Sequence of chain 1.C:
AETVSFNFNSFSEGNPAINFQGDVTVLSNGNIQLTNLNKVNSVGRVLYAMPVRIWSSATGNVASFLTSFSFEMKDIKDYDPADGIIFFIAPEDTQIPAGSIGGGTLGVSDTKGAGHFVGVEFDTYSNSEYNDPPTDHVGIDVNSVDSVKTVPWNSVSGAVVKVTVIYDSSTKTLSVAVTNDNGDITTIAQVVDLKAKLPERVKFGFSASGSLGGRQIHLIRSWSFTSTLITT

A protein and the small-molecule ligand that binds it are described below.
Small molecule (SMILES): CC(=O)N[C@@H]1[C@@H](O[C@@H]2O[C@H](CO)[C@H](O)[C@H](O)[C@H]2O)[C@@H](O)[C@@H](CO)O[C@H]1O

Binding-site contacts:
Ligand atom O4 contacts residue SER211 of chain 1.C at 3.1 Å (h-bond).
Ligand atom C4 contacts residue ALA82 of chain 1.C at 4.0 Å (hydrophobic).
Ligand atom O4 contacts residue LEU212 of chain 1.C at 3.0 Å (h-bond).
Ligand atom O3 contacts residue GLY104 of chain 1.C at 2.9 Å (h-bond).
Ligand atom C4 contacts residue ASP83 of chain 1.C at 3.0 Å.
Ligand atom O3 contacts residue SER211 of chain 1.C at 3.2 Å (h-bond).
Ligand atom C6 contacts residue ASP80 of chain 1.C at 4.1 Å.
Ligand atom O6 contacts residue TYR125 of chain 1.C at 3.5 Å.
Ligand atom O3 contacts residue GLY103 of chain 1.C at 3.5 Å.
Ligand atom C4 contacts residue TYR125 of chain 1.C at 3.9 Å (hydrophobic).
Ligand atom C4 contacts residue SER211 of chain 1.C at 3.6 Å.
Ligand atom C6 contacts residue GLY213 of chain 1.C at 3.8 Å.
Ligand atom O4 contacts residue SER211 of chain 1.C at 2.8 Å (h-bond).
Ligand atom C5 contacts residue SER211 of chain 1.C at 3.5 Å.
Ligand atom O2 contacts residue GLU129 of chain 1.C at 4.0 Å.
Ligand atom C4 contacts residue GLY213 of chain 1.C at 3.8 Å.
Ligand atom C6 contacts residue TYR125 of chain 1.C at 3.5 Å (hydrophobic).
Ligand atom O4 contacts residue GLY213 of chain 1.C at 2.8 Å (h-bond).
Ligand atom C3 contacts residue TYR125 of chain 1.C at 3.9 Å (hydrophobic).
Ligand atom O4 contacts residue GLY214 of chain 1.C at 4.0 Å.
Ligand atom O4 contacts residue GLY214 of chain 1.C at 4.2 Å.
Ligand atom C1 contacts residue SER211 of chain 1.C at 3.4 Å.
Ligand atom O2 contacts residue ASN127 of chain 1.C at 3.9 Å.
Ligand atom O4 contacts residue GLY103 of chain 1.C at 4.2 Å.
Ligand atom C5 contacts residue TYR125 of chain 1.C at 3.7 Å (hydrophobic).
Ligand atom O3 contacts residue ASN127 of chain 1.C at 2.8 Å (h-bond).
Ligand atom C2 contacts residue SER211 of chain 1.C at 3.7 Å.
Ligand atom C4 contacts residue SER211 of chain 1.C at 3.7 Å.
Ligand atom O5 contacts residue SER211 of chain 1.C at 2.7 Å (h-bond).
Ligand atom C6 contacts residue SER211 of chain 1.C at 3.9 Å.
Ligand atom C3 contacts residue SER211 of chain 1.C at 4.1 Å.
Ligand atom C6 contacts residue GLY214 of chain 1.C at 3.8 Å.
Ligand atom O6 contacts residue ASP80 of chain 1.C at 3.5 Å (salt-bridge).
Ligand atom C3 contacts residue ASP83 of chain 1.C at 3.4 Å.
Ligand atom O6 contacts residue LEU212 of chain 1.C at 4.1 Å.
Ligand atom O3 contacts residue ASP83 of chain 1.C at 2.7 Å (salt-bridge).
Ligand atom O4 contacts residue ALA82 of chain 1.C at 3.5 Å.
Ligand atom O4 contacts residue ASP83 of chain 1.C at 2.6 Å (salt-bridge).
Ligand atom O7 contacts residue SER211 of chain 1.C at 4.2 Å.
Ligand atom C3 contacts residue ASN127 of chain 1.C at 3.4 Å.